Binding-site contacts:
Ligand atom N2 contacts residue ASN801 of chain 1.C at 2.9 Å (h-bond).
Ligand atom C1 contacts residue ASN801 of chain 1.C at 1.4 Å.
Ligand atom C6 contacts residue SER803 of chain 1.C at 4.2 Å.
Ligand atom C5 contacts residue SER803 of chain 1.C at 3.3 Å.
Ligand atom C4 contacts residue SER803 of chain 1.C at 4.3 Å.
Ligand atom O5 contacts residue ASN801 of chain 1.C at 2.3 Å (h-bond).
Ligand atom C3 contacts residue SER803 of chain 1.C at 4.2 Å.
Ligand atom C4 contacts residue ASN801 of chain 1.C at 4.2 Å.
Ligand atom C5 contacts residue ASN801 of chain 1.C at 3.6 Å.
Ligand atom O5 contacts residue SER803 of chain 1.C at 3.5 Å (h-bond).
Ligand atom C2 contacts residue ASN801 of chain 1.C at 2.4 Å.
Ligand atom C3 contacts residue ASN801 of chain 1.C at 3.8 Å.
Ligand atom O7 contacts residue ASN801 of chain 1.C at 4.5 Å.
Ligand atom C7 contacts residue ASN801 of chain 1.C at 3.9 Å.
Ligand atom C8 contacts residue ASN801 of chain 1.C at 4.3 Å.
Ligand atom C1 contacts residue SER803 of chain 1.C at 3.3 Å.
Ligand atom C2 contacts residue SER803 of chain 1.C at 4.2 Å.
Ligand atom C6 contacts residue GLN804 of chain 1.C at 4.3 Å.

Sequence of chain 1.C:
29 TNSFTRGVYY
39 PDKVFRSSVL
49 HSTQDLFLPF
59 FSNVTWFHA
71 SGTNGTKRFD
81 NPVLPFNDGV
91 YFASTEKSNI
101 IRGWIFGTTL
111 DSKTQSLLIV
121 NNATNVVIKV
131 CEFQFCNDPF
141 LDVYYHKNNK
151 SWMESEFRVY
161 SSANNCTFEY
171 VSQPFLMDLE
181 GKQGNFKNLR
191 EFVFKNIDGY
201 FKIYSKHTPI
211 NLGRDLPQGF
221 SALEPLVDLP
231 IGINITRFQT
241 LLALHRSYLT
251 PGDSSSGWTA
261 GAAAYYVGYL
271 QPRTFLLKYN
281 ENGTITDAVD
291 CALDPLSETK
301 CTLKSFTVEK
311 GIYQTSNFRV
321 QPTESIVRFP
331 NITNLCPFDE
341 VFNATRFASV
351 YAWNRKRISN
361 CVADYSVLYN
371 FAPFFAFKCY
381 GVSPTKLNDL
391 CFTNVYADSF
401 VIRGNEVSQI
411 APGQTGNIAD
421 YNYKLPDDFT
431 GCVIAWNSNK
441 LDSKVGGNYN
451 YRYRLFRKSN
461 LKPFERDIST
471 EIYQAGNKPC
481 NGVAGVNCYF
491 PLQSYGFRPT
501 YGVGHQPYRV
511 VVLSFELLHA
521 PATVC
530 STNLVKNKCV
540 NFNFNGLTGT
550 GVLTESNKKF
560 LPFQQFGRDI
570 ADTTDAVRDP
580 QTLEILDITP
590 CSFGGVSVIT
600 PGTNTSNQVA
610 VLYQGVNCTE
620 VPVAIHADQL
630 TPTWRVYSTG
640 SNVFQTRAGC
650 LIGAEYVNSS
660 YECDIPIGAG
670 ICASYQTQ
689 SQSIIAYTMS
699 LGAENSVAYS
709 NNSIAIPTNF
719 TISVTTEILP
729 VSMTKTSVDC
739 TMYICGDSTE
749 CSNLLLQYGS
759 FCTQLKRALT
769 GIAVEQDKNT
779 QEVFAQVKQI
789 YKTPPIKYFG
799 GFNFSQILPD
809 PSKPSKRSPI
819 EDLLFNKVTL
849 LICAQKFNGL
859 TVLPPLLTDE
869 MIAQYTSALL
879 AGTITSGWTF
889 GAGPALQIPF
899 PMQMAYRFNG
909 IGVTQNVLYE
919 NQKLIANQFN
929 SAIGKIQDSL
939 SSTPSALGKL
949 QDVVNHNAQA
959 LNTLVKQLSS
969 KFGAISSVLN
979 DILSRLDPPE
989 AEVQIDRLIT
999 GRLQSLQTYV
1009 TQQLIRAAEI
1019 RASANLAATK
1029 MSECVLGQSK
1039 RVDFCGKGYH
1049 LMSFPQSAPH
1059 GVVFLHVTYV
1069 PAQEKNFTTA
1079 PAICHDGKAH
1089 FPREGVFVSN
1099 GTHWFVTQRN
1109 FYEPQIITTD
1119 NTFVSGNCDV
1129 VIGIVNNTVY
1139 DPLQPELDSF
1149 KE

The protein below binds the small molecule below.
Small molecule (SMILES): CC(=O)N[C@H]1[C@H](O[C@H]2[C@H](O)[C@@H](NC(C)=O)CO[C@@H]2CO)O[C@H](CO)[C@@H](O)[C@@H]1O